This small molecule binds to this protein.
Small molecule (SMILES): OC(O)(c1ccccc1)C(F)(F)F

Binding-site contacts:
Ligand atom F2 contacts residue NAP1 of chain 1.J at 3.0 Å.
Ligand atom C8 contacts residue NAP1 of chain 1.J at 3.3 Å.
Ligand atom C7 contacts residue LEU174 of chain 1.B at 3.5 Å (hydrophobic).
Ligand atom C4 contacts residue NAP1 of chain 1.J at 3.8 Å.
Ligand atom F3 contacts residue THR237 of chain 1.C at 3.2 Å.
Ligand atom C6 contacts residue NAP1 of chain 1.J at 3.6 Å.
Ligand atom O2 contacts residue MET177 of chain 1.B at 3.8 Å.
Ligand atom C5 contacts residue ILE122 of chain 1.B at 3.8 Å (hydrophobic).
Ligand atom C3 contacts residue NAP1 of chain 1.J at 3.9 Å.
Ligand atom O2 contacts residue THR241 of chain 1.C at 2.8 Å (h-bond).
Ligand atom C8 contacts residue THR237 of chain 1.C at 3.9 Å.
Ligand atom F1 contacts residue THR237 of chain 1.C at 3.0 Å.
Ligand atom F3 contacts residue NAP1 of chain 1.J at 2.9 Å.
Ligand atom C2 contacts residue NAP1 of chain 1.J at 3.9 Å.
Ligand atom F1 contacts residue HIS238 of chain 1.C at 4.0 Å.
Ligand atom C7 contacts residue NAP1 of chain 1.J at 3.5 Å.
Ligand atom C5 contacts residue NAP1 of chain 1.J at 3.9 Å.
Ligand atom C6 contacts residue TRP208 of chain 1.C at 3.7 Å (hydrophobic).
Ligand atom F1 contacts residue THR241 of chain 1.C at 3.0 Å.
Ligand atom C4 contacts residue ILE122 of chain 1.B at 3.7 Å (hydrophobic).
Ligand atom O1 contacts residue ALA233 of chain 1.C at 4.1 Å.
Ligand atom C1 contacts residue THR241 of chain 1.C at 3.7 Å.
Ligand atom F2 contacts residue THR241 of chain 1.C at 3.6 Å.
Ligand atom C5 contacts residue ALA121 of chain 1.B at 3.9 Å (hydrophobic).
Ligand atom F2 contacts residue SER94 of chain 1.B at 3.6 Å.
Ligand atom O2 contacts residue TRP178 of chain 1.B at 3.8 Å.
Ligand atom O2 contacts residue LEU174 of chain 1.B at 3.5 Å.
Ligand atom F1 contacts residue NAP1 of chain 1.J at 3.0 Å.
Ligand atom C4 contacts residue MET177 of chain 1.B at 3.9 Å (hydrophobic).
Ligand atom C5 contacts residue MET177 of chain 1.B at 4.1 Å (hydrophobic).
Ligand atom O1 contacts residue THR237 of chain 1.C at 4.1 Å.
Ligand atom O1 contacts residue THR241 of chain 1.C at 4.0 Å.
Ligand atom C3 contacts residue ALA233 of chain 1.C at 4.1 Å (hydrophobic).
Ligand atom C6 contacts residue LEU174 of chain 1.B at 3.8 Å (hydrophobic).
Ligand atom C2 contacts residue MET177 of chain 1.B at 3.9 Å (hydrophobic).
Ligand atom C8 contacts residue THR241 of chain 1.C at 3.8 Å.
Ligand atom C3 contacts residue HIS238 of chain 1.C at 3.7 Å.
Ligand atom O1 contacts residue HIS238 of chain 1.C at 3.2 Å (h-bond).
Ligand atom C5 contacts residue TRP208 of chain 1.C at 3.7 Å (hydrophobic).
Ligand atom C3 contacts residue MET177 of chain 1.B at 4.0 Å (hydrophobic).

Sequence of chain 1.B:
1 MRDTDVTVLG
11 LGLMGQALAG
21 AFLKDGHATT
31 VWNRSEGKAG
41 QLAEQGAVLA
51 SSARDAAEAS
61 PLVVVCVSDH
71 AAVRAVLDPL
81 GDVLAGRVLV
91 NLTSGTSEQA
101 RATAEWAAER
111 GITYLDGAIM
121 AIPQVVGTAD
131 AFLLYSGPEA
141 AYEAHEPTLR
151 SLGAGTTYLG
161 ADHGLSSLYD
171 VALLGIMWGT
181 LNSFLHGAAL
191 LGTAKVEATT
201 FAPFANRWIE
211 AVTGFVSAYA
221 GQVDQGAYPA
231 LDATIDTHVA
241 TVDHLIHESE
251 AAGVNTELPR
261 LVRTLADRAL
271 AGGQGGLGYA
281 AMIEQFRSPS

Sequence of chain 1.C:
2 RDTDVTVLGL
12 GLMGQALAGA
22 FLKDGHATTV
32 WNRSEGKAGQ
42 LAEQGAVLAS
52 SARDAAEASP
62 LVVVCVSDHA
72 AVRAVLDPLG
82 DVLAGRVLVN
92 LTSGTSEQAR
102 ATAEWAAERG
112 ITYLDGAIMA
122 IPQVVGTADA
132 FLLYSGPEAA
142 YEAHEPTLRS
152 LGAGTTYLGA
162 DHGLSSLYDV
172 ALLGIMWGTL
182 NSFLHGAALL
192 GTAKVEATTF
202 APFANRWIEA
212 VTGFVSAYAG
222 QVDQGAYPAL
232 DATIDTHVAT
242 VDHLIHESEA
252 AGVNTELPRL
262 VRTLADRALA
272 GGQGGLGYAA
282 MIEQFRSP